Sequence of chain 1.F:
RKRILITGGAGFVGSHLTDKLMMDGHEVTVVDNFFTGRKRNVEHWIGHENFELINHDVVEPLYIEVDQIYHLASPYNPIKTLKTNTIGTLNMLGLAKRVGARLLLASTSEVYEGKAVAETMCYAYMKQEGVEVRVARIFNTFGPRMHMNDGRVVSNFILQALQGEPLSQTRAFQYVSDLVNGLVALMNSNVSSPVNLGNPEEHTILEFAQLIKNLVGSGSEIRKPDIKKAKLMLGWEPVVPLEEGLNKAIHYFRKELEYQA

A protein and the small-molecule ligand that binds it are described below.
Small molecule (SMILES): O=C(O)[C@H]1O[C@H](O[P](=O)(O)O[P](=O)(O)OC[C@H]2O[C@@H](n3ccc(=O)[nH]c3=O)[C@H](O)[C@@H]2O)[C@H](O)[C@@H](O)[C@@H]1O

Binding-site contacts:
Ligand atom O4 contacts residue ARG108 of chain 1.E at 2.6 Å (salt-bridge).
Ligand atom O5' contacts residue LYS93 of chain 1.F at 3.2 Å (salt-bridge).
Ligand atom C6 contacts residue GLY104 of chain 1.E at 3.7 Å.
Ligand atom O1B contacts residue LYS93 of chain 1.F at 3.3 Å (salt-bridge).
Ligand atom O2D contacts residue ASN101 of chain 1.E at 3.5 Å (h-bond).
Ligand atom C4 contacts residue LEU65 of chain 1.E at 3.7 Å (hydrophobic).
Ligand atom O'Q contacts residue LYS93 of chain 1.F at 2.8 Å (salt-bridge).
Ligand atom O4 contacts residue TYR66 of chain 1.E at 3.0 Å.
Ligand atom PA contacts residue TYR161 of chain 1.E at 3.7 Å.
Ligand atom O2A contacts residue TYR161 of chain 1.E at 2.3 Å (h-bond).
Ligand atom N3 contacts residue TYR66 of chain 1.E at 3.6 Å.
Ligand atom O3' contacts residue GLU165 of chain 1.E at 2.4 Å (salt-bridge).
Ligand atom C2 contacts residue LEU65 of chain 1.E at 3.4 Å (hydrophobic).
Ligand atom O1A contacts residue LYS107 of chain 1.E at 3.5 Å.
Ligand atom O2D contacts residue PRO64 of chain 1.E at 3.2 Å.
Ligand atom O2 contacts residue LEU65 of chain 1.E at 2.9 Å (h-bond).
Ligand atom O4' contacts residue GLN164 of chain 1.E at 3.4 Å (h-bond).
Ligand atom C4 contacts residue LEU105 of chain 1.E at 3.5 Å (hydrophobic).
Ligand atom C5 contacts residue GLY104 of chain 1.E at 3.7 Å.
Ligand atom C4 contacts residue ARG108 of chain 1.E at 3.7 Å.
Ligand atom O4 contacts residue LEU105 of chain 1.E at 3.5 Å.
Ligand atom O2 contacts residue ASN101 of chain 1.E at 3.3 Å (h-bond).
Ligand atom C2 contacts residue ASN101 of chain 1.E at 3.5 Å.
Ligand atom O5D contacts residue GLY104 of chain 1.E at 3.5 Å.
Ligand atom O3' contacts residue GLN164 of chain 1.E at 3.1 Å (h-bond).
Ligand atom O2' contacts residue LYS107 of chain 1.E at 2.7 Å (salt-bridge).
Ligand atom O4D contacts residue GLY104 of chain 1.E at 3.3 Å.
Ligand atom C3' contacts residue GLU165 of chain 1.E at 3.4 Å.
Ligand atom C5 contacts residue TYR66 of chain 1.E at 3.5 Å (hydrophobic).
Ligand atom C5D contacts residue TYR161 of chain 1.E at 3.7 Å (hydrophobic).
Ligand atom C4 contacts residue TYR66 of chain 1.E at 3.2 Å (hydrophobic).
Ligand atom N3 contacts residue LEU65 of chain 1.E at 2.7 Å (h-bond).
Ligand atom O4D contacts residue ASN101 of chain 1.E at 3.4 Å.
Ligand atom O3D contacts residue ASN101 of chain 1.E at 3.6 Å (h-bond).
Ligand atom N3 contacts residue LEU105 of chain 1.E at 3.5 Å.
Ligand atom O2' contacts residue GLU165 of chain 1.E at 3.7 Å.
Ligand atom O2 contacts residue PRO64 of chain 1.E at 3.6 Å.
Ligand atom C4D contacts residue ASN101 of chain 1.E at 3.5 Å.
Ligand atom C1D contacts residue ASN101 of chain 1.E at 3.5 Å.
Ligand atom O1A contacts residue GLY104 of chain 1.E at 3.7 Å.

Sequence of chain 1.E:
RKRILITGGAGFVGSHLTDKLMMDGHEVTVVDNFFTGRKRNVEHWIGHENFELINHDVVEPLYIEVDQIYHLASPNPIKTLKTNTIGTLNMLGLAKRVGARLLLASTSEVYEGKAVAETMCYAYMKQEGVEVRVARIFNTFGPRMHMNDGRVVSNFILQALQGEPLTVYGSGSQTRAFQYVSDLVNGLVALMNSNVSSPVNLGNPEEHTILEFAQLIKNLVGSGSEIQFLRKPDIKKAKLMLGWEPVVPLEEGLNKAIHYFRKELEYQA